Binding-site contacts:
Ligand atom C2 contacts residue THR57 of chain 1.A at 3.8 Å.
Ligand atom C5 contacts residue ASN55 of chain 1.A at 3.7 Å.
Ligand atom C3 contacts residue THR57 of chain 1.A at 3.6 Å.
Ligand atom C8 contacts residue PHE145 of chain 1.A at 3.9 Å (hydrophobic).
Ligand atom C8 contacts residue TYR173 of chain 1.A at 3.3 Å (hydrophobic).
Ligand atom O7 contacts residue ASN55 of chain 1.A at 4.2 Å.
Ligand atom C8 contacts residue GLU174 of chain 1.A at 3.8 Å.
Ligand atom O7 contacts residue HIS58 of chain 1.A at 4.4 Å.
Ligand atom C8 contacts residue ASN55 of chain 1.A at 3.7 Å.
Ligand atom C2 contacts residue HIS58 of chain 1.A at 4.3 Å.
Ligand atom C2 contacts residue ASN55 of chain 1.A at 2.3 Å.
Ligand atom C5 contacts residue HIS58 of chain 1.A at 3.9 Å.
Ligand atom O4 contacts residue HIS58 of chain 1.A at 3.7 Å.
Ligand atom C3 contacts residue ASN55 of chain 1.A at 3.6 Å.
Ligand atom C3 contacts residue HIS58 of chain 1.A at 3.5 Å.
Ligand atom N2 contacts residue ASN55 of chain 1.A at 2.6 Å (h-bond).
Ligand atom C6 contacts residue TYR173 of chain 1.A at 4.1 Å (hydrophobic).
Ligand atom O5 contacts residue ASN55 of chain 1.A at 2.4 Å (h-bond).
Ligand atom C7 contacts residue ASN55 of chain 1.A at 3.3 Å.
Ligand atom O5 contacts residue TRP648 of chain 1.A at 4.0 Å.
Ligand atom C1 contacts residue THR57 of chain 1.A at 4.1 Å.
Ligand atom C1 contacts residue ASN55 of chain 1.A at 1.4 Å.
Ligand atom C4 contacts residue ASN55 of chain 1.A at 4.2 Å.
Ligand atom O3 contacts residue HIS158 of chain 1.A at 3.7 Å.
Ligand atom O7 contacts residue THR57 of chain 1.A at 4.1 Å.
Ligand atom C7 contacts residue THR57 of chain 1.A at 4.1 Å.
Ligand atom O3 contacts residue THR57 of chain 1.A at 4.2 Å.
Ligand atom C6 contacts residue ILE60 of chain 1.A at 4.3 Å (hydrophobic).
Ligand atom C4 contacts residue HIS58 of chain 1.A at 3.9 Å.
Ligand atom O6 contacts residue TYR173 of chain 1.A at 4.0 Å.
Ligand atom O5 contacts residue HIS58 of chain 1.A at 4.4 Å.
Ligand atom C1 contacts residue HIS58 of chain 1.A at 4.2 Å.
Ligand atom O3 contacts residue HIS58 of chain 1.A at 4.3 Å.
Ligand atom N2 contacts residue THR57 of chain 1.A at 3.1 Å (h-bond).

The small molecule below binds the protein below.
Small molecule (SMILES): CC(=O)N[C@H]1[C@H](O[C@H]2[C@H](O)[C@@H](NC(C)=O)CO[C@@H]2CO)O[C@H](CO)[C@@H](O[C@@H]2O[C@H](CO[C@@H]3O[C@H](CO)[C@@H](O)[C@H](O)[C@@H]3O)[C@@H](O)[C@H](O[C@@H]3O[C@H](CO)[C@@H](O)[C@H](O)[C@@H]3O)[C@@H]2O)[C@@H]1O

Sequence of chain 1.A:
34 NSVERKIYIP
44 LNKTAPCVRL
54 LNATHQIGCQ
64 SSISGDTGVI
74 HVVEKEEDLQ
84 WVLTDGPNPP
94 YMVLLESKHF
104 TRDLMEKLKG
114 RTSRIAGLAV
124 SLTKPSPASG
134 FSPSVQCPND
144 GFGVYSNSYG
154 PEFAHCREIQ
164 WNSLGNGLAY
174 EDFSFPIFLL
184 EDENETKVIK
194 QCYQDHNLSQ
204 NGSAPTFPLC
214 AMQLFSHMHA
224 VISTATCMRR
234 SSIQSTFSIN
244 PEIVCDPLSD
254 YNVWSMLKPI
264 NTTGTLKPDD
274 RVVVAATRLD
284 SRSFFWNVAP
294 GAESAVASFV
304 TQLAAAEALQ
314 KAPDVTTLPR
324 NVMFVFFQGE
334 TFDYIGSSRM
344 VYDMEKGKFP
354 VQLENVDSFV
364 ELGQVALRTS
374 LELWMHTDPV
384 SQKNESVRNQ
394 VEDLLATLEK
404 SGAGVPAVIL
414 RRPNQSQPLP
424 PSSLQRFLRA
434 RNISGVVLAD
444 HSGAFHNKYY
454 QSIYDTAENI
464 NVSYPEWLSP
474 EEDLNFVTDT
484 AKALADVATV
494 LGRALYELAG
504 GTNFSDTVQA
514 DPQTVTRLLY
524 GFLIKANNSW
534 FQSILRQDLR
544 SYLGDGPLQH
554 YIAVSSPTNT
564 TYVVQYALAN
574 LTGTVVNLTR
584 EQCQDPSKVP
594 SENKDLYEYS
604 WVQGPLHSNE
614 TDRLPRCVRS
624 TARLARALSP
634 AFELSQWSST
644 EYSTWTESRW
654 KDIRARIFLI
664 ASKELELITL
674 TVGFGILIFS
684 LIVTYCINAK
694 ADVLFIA